Sequence of chain 7.A:
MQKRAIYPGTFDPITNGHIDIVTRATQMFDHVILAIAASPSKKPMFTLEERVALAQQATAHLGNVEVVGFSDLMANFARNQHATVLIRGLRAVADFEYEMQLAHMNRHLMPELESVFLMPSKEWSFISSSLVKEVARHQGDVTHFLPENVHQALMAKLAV

Binding-site contacts:
Ligand atom C17 contacts residue MET105 of chain 7.A at 3.6 Å (hydrophobic).
Ligand atom C9 contacts residue LEU102 of chain 7.A at 3.7 Å (hydrophobic).
Ligand atom C12 contacts residue ASP72 of chain 7.A at 3.9 Å.
Ligand atom C9 contacts residue VAL135 of chain 12.A at 4.1 Å (hydrophobic).
Ligand atom C5 contacts residue GLU134 of chain 12.A at 4.2 Å.
Ligand atom C17 contacts residue LEU102 of chain 7.A at 3.6 Å (hydrophobic).
Ligand atom C17 contacts residue VAL135 of chain 12.A at 3.9 Å (hydrophobic).
Ligand atom N10 contacts residue ASP72 of chain 7.A at 3.2 Å (salt-bridge).
Ligand atom C6 contacts residue ASP72 of chain 7.A at 4.2 Å.
Ligand atom C14 contacts residue ALA37 of chain 7.A at 3.7 Å (hydrophobic).
Ligand atom C12 contacts residue HIS138 of chain 12.A at 4.2 Å.
Ligand atom BR contacts residue MET74 of chain 7.A at 3.9 Å.
Ligand atom N10 contacts residue LEU73 of chain 7.A at 3.9 Å.
Ligand atom N8 contacts residue MET74 of chain 7.A at 3.8 Å.
Ligand atom N10 contacts residue MET74 of chain 7.A at 3.7 Å.
Ligand atom C20 contacts residue ALA37 of chain 7.A at 3.8 Å (hydrophobic).
Ligand atom C17 contacts residue ASN106 of chain 7.A at 3.5 Å.
Ligand atom C19 contacts residue ALA37 of chain 7.A at 3.7 Å (hydrophobic).
Ligand atom N3 contacts residue LEU73 of chain 7.A at 3.6 Å.
Ligand atom C9 contacts residue LEU73 of chain 7.A at 4.1 Å (hydrophobic).
Ligand atom C6 contacts residue MET74 of chain 7.A at 3.7 Å (hydrophobic).
Ligand atom C6 contacts residue LEU73 of chain 7.A at 4.0 Å (hydrophobic).
Ligand atom C17 contacts residue LEU109 of chain 7.A at 4.1 Å (hydrophobic).
Ligand atom C2 contacts residue MET74 of chain 7.A at 3.7 Å (hydrophobic).
Ligand atom C7 contacts residue LEU102 of chain 7.A at 3.7 Å (hydrophobic).
Ligand atom C13 contacts residue PHE70 of chain 7.A at 3.9 Å (hydrophobic).
Ligand atom O11 contacts residue GLU134 of chain 12.A at 3.4 Å.
Ligand atom N1 contacts residue MET74 of chain 7.A at 4.2 Å.
Ligand atom BR contacts residue PRO8 of chain 7.A at 3.9 Å.
Ligand atom C18 contacts residue THR10 of chain 7.A at 3.7 Å.
Ligand atom BR contacts residue GLY9 of chain 7.A at 3.5 Å.
Ligand atom C7 contacts residue VAL135 of chain 12.A at 4.2 Å (hydrophobic).
Ligand atom C15 contacts residue ALA37 of chain 7.A at 3.7 Å (hydrophobic).
Ligand atom N3 contacts residue MET74 of chain 7.A at 2.9 Å (h-bond).
Ligand atom C7 contacts residue LEU131 of chain 12.A at 4.1 Å (hydrophobic).
Ligand atom N8 contacts residue LEU73 of chain 7.A at 3.5 Å.
Ligand atom C19 contacts residue THR10 of chain 7.A at 3.7 Å.
Ligand atom C18 contacts residue ALA37 of chain 7.A at 3.8 Å (hydrophobic).
Ligand atom C2 contacts residue LEU73 of chain 7.A at 3.5 Å (hydrophobic).
Ligand atom C13 contacts residue ALA37 of chain 7.A at 3.7 Å (hydrophobic).

Sequence of chain 12.A:
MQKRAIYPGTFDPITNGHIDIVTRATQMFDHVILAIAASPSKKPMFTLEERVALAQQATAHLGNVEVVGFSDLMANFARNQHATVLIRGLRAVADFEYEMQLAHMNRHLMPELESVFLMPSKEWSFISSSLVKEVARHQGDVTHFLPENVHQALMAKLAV

The small molecule below binds the protein below.
Small molecule (SMILES): CC1=Nc2nc(NCc3cccc(Br)c3)nn2C(=O)C1